Sequence of chain 1.A:
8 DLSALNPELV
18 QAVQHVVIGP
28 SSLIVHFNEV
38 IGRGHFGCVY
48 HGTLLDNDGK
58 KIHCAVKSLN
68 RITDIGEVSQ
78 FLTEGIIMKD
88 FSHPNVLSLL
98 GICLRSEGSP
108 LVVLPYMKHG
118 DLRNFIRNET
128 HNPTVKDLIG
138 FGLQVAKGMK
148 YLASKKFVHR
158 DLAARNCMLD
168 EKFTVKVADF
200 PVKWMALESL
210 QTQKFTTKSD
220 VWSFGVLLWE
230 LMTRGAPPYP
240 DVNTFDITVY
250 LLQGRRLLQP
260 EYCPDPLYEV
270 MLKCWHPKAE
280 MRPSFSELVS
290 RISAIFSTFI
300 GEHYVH

Binding-site contacts:
Ligand atom C8 contacts residue MET114 of chain 1.A at 3.1 Å (hydrophobic).
Ligand atom C28 contacts residue MET85 of chain 1.A at 3.5 Å (hydrophobic).
Ligand atom C10 contacts residue GLY117 of chain 1.A at 3.7 Å.
Ligand atom C10 contacts residue TYR113 of chain 1.A at 3.4 Å (hydrophobic).
Ligand atom C25 contacts residue GLY82 of chain 1.A at 3.6 Å.
Ligand atom C26 contacts residue PHE78 of chain 1.A at 3.5 Å (hydrophobic).
Ligand atom C9 contacts residue MET165 of chain 1.A at 3.6 Å (hydrophobic).
Ligand atom C22 contacts residue ASP176 of chain 1.A at 3.6 Å.
Ligand atom C26 contacts residue GLY82 of chain 1.A at 3.4 Å.
Ligand atom C3 contacts residue ALA62 of chain 1.A at 3.3 Å (hydrophobic).
Ligand atom C25 contacts residue PHE78 of chain 1.A at 3.5 Å (hydrophobic).
Ligand atom F1 contacts residue ILE99 of chain 1.A at 3.5 Å.
Ligand atom O2 contacts residue GLY117 of chain 1.A at 3.6 Å.
Ligand atom O1 contacts residue ILE38 of chain 1.A at 3.7 Å.
Ligand atom C10 contacts residue ILE38 of chain 1.A at 3.5 Å (hydrophobic).
Ligand atom C15 contacts residue LEU111 of chain 1.A at 3.7 Å (hydrophobic).
Ligand atom C17 contacts residue PHE43 of chain 1.A at 3.6 Å (hydrophobic).
Ligand atom F2 contacts residue PHE43 of chain 1.A at 3.5 Å.
Ligand atom F2 contacts residue VAL46 of chain 1.A at 3.0 Å.
Ligand atom C2 contacts residue MET114 of chain 1.A at 3.6 Å (hydrophobic).
Ligand atom N1 contacts residue ALA62 of chain 1.A at 3.6 Å.
Ligand atom F1 contacts residue GLY82 of chain 1.A at 3.2 Å.
Ligand atom C25 contacts residue GLU81 of chain 1.A at 3.6 Å.
Ligand atom F1 contacts residue PHE78 of chain 1.A at 3.2 Å.
Ligand atom C22 contacts residue PHE177 of chain 1.A at 3.7 Å (hydrophobic).
Ligand atom C16 contacts residue LEU94 of chain 1.A at 3.3 Å (hydrophobic).
Ligand atom N1 contacts residue MET114 of chain 1.A at 3.0 Å (h-bond).
Ligand atom C13 contacts residue LEU111 of chain 1.A at 3.6 Å (hydrophobic).
Ligand atom C1 contacts residue MET165 of chain 1.A at 3.6 Å (hydrophobic).
Ligand atom C13 contacts residue PHE43 of chain 1.A at 3.7 Å (hydrophobic).
Ligand atom C3 contacts residue PRO112 of chain 1.A at 3.2 Å (hydrophobic).
Ligand atom O4 contacts residue ALA175 of chain 1.A at 3.4 Å.
Ligand atom C10 contacts residue LYS115 of chain 1.A at 3.6 Å.
Ligand atom O2 contacts residue ILE38 of chain 1.A at 3.3 Å.
Ligand atom O4 contacts residue ASP176 of chain 1.A at 2.8 Å (salt-bridge).
Ligand atom C16 contacts residue PHE43 of chain 1.A at 3.6 Å (hydrophobic).
Ligand atom C10 contacts residue MET114 of chain 1.A at 3.0 Å (hydrophobic).
Ligand atom C12 contacts residue PHE43 of chain 1.A at 3.6 Å (hydrophobic).
Ligand atom N4 contacts residue MET85 of chain 1.A at 3.5 Å (h-bond).
Ligand atom C14 contacts residue LEU111 of chain 1.A at 3.3 Å (hydrophobic).

The small molecule below binds the protein below.
Small molecule (SMILES): COc1cc2nccc(Oc3ccc(-c4cnc(Nc5ccc(F)cc5)n(C)c4=O)cc3F)c2cc1OC